This protein binds this small molecule.
Small molecule (SMILES): N[C@@H](CCCC[NH3+])C(=O)O

Binding-site contacts:
Ligand atom CA contacts residue ASN112 of chain 1.A at 4.2 Å.
Ligand atom N contacts residue VAL1 of chain 1.G at 1.3 Å.
Ligand atom CG contacts residue ASN111 of chain 1.A at 4.4 Å.
Ligand atom CB contacts residue VAL1 of chain 1.G at 3.4 Å (hydrophobic).
Ligand atom CD contacts residue ASN111 of chain 1.A at 4.3 Å.
Ligand atom C contacts residue VAL1 of chain 1.G at 3.6 Å (hydrophobic).
Ligand atom CG contacts residue ASN112 of chain 1.A at 3.7 Å.
Ligand atom O contacts residue ASN112 of chain 1.A at 2.9 Å (h-bond).
Ligand atom CD contacts residue PHE130 of chain 1.A at 3.9 Å (hydrophobic).
Ligand atom CA contacts residue VAL1 of chain 1.G at 2.5 Å (hydrophobic).
Ligand atom NZ contacts residue LEU202 of chain 1.A at 3.5 Å.
Ligand atom CG contacts residue VAL1 of chain 1.G at 4.2 Å (hydrophobic).
Ligand atom N contacts residue ASN112 of chain 1.A at 3.2 Å (h-bond).
Ligand atom CA contacts residue ARG203 of chain 1.A at 4.0 Å.
Ligand atom CA contacts residue HIS231 of chain 1.A at 3.6 Å.
Ligand atom OXT contacts residue HIS231 of chain 1.A at 3.4 Å (h-bond).
Ligand atom N contacts residue ARG203 of chain 1.A at 4.4 Å.
Ligand atom N contacts residue HIS231 of chain 1.A at 3.9 Å.
Ligand atom C contacts residue HIS231 of chain 1.A at 3.5 Å.
Ligand atom OXT contacts residue ASP226 of chain 1.A at 4.4 Å.
Ligand atom O contacts residue HIS231 of chain 1.A at 3.8 Å.
Ligand atom CG contacts residue LEU202 of chain 1.A at 4.2 Å (hydrophobic).
Ligand atom CB contacts residue ARG203 of chain 1.A at 4.1 Å.
Ligand atom CE contacts residue LEU202 of chain 1.A at 3.8 Å (hydrophobic).
Ligand atom C contacts residue ASN112 of chain 1.A at 3.7 Å.
Ligand atom CD contacts residue LEU202 of chain 1.A at 3.5 Å (hydrophobic).
Ligand atom CB contacts residue LEU202 of chain 1.A at 3.6 Å (hydrophobic).
Ligand atom O contacts residue VAL1 of chain 1.G at 3.9 Å.

Sequence of chain 1.A:
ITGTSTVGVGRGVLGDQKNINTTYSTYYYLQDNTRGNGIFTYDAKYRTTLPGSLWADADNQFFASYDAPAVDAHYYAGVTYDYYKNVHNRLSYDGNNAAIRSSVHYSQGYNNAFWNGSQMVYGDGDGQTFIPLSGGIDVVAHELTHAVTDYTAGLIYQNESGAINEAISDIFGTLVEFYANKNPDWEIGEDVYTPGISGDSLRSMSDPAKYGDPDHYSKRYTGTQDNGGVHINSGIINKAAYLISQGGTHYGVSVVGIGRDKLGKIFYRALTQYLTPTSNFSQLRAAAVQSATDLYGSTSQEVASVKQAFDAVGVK